This small molecule binds to this protein.
Small molecule (SMILES): C/C=C(\C)CC/C=C(\C)CCC=C(C)C

Binding-site contacts:
Ligand atom C4 contacts residue VAL333 of chain 1.F at 3.6 Å (hydrophobic).
Ligand atom C7 contacts residue LEU1137 of chain 1.E at 3.6 Å (hydrophobic).
Ligand atom C3 contacts residue ARG330 of chain 1.F at 3.8 Å.
Ligand atom C1 contacts residue GLU1141 of chain 1.E at 3.2 Å.
Ligand atom C10 contacts residue ALA1207 of chain 1.E at 2.8 Å (hydrophobic).
Ligand atom C12 contacts residue ALA1138 of chain 1.E at 4.1 Å (hydrophobic).
Ligand atom C3 contacts residue VAL333 of chain 1.F at 4.1 Å (hydrophobic).
Ligand atom C12 contacts residue GLU1141 of chain 1.E at 4.1 Å.
Ligand atom C15 contacts residue LEU1134 of chain 1.E at 3.8 Å (hydrophobic).
Ligand atom C6 contacts residue LEU1137 of chain 1.E at 2.9 Å (hydrophobic).
Ligand atom C14 contacts residue LYS1081 of chain 1.E at 2.9 Å.
Ligand atom C5 contacts residue ARG330 of chain 1.F at 3.6 Å.
Ligand atom C8 contacts residue ALA1207 of chain 1.E at 4.2 Å (hydrophobic).
Ligand atom C6 contacts residue ALA1207 of chain 1.E at 4.0 Å (hydrophobic).
Ligand atom C4 contacts residue LEU1137 of chain 1.E at 3.6 Å (hydrophobic).
Ligand atom C3 contacts residue CYS1220 of chain 1.E at 3.8 Å (hydrophobic).
Ligand atom C1 contacts residue SER1218 of chain 1.E at 3.2 Å.
Ligand atom C15 contacts residue ILE1149 of chain 1.E at 3.5 Å (hydrophobic).
Ligand atom C1 contacts residue ARG330 of chain 1.F at 4.3 Å.
Ligand atom C13 contacts residue ILE1149 of chain 1.E at 4.3 Å (hydrophobic).
Ligand atom C14 contacts residue CYS1082 of chain 1.E at 3.8 Å (hydrophobic).
Ligand atom C1 contacts residue CYS1220 of chain 1.E at 1.4 Å (hydrophobic).
Ligand atom C2 contacts residue SER1218 of chain 1.E at 3.5 Å.
Ligand atom C5 contacts residue LEU1137 of chain 1.E at 3.9 Å (hydrophobic).
Ligand atom C4 contacts residue CYS1220 of chain 1.E at 3.9 Å (hydrophobic).
Ligand atom C10 contacts residue ALA1208 of chain 1.E at 4.0 Å (hydrophobic).
Ligand atom C2 contacts residue CYS1220 of chain 1.E at 2.8 Å (hydrophobic).
Ligand atom C11 contacts residue GLU1141 of chain 1.E at 4.2 Å.
Ligand atom C10 contacts residue VAL1211 of chain 1.E at 2.2 Å (hydrophobic).
Ligand atom C5 contacts residue ALA1208 of chain 1.E at 3.3 Å (hydrophobic).
Ligand atom C13 contacts residue ALA1138 of chain 1.E at 4.3 Å (hydrophobic).
Ligand atom C13 contacts residue LYS1081 of chain 1.E at 4.2 Å.
Ligand atom C11 contacts residue LEU1137 of chain 1.E at 4.2 Å (hydrophobic).
Ligand atom C11 contacts residue ALA1138 of chain 1.E at 4.2 Å (hydrophobic).
Ligand atom C9 contacts residue VAL1211 of chain 1.E at 3.6 Å (hydrophobic).
Ligand atom C6 contacts residue ALA1208 of chain 1.E at 3.7 Å (hydrophobic).
Ligand atom C2 contacts residue ARG330 of chain 1.F at 3.4 Å.
Ligand atom C8 contacts residue VAL1211 of chain 1.E at 3.3 Å (hydrophobic).
Ligand atom C14 contacts residue ILE1145 of chain 1.E at 4.1 Å (hydrophobic).
Ligand atom C2 contacts residue GLU1141 of chain 1.E at 3.9 Å.

Sequence of chain 1.F:
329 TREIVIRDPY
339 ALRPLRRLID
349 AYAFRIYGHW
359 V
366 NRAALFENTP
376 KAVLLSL

Sequence of chain 1.E:
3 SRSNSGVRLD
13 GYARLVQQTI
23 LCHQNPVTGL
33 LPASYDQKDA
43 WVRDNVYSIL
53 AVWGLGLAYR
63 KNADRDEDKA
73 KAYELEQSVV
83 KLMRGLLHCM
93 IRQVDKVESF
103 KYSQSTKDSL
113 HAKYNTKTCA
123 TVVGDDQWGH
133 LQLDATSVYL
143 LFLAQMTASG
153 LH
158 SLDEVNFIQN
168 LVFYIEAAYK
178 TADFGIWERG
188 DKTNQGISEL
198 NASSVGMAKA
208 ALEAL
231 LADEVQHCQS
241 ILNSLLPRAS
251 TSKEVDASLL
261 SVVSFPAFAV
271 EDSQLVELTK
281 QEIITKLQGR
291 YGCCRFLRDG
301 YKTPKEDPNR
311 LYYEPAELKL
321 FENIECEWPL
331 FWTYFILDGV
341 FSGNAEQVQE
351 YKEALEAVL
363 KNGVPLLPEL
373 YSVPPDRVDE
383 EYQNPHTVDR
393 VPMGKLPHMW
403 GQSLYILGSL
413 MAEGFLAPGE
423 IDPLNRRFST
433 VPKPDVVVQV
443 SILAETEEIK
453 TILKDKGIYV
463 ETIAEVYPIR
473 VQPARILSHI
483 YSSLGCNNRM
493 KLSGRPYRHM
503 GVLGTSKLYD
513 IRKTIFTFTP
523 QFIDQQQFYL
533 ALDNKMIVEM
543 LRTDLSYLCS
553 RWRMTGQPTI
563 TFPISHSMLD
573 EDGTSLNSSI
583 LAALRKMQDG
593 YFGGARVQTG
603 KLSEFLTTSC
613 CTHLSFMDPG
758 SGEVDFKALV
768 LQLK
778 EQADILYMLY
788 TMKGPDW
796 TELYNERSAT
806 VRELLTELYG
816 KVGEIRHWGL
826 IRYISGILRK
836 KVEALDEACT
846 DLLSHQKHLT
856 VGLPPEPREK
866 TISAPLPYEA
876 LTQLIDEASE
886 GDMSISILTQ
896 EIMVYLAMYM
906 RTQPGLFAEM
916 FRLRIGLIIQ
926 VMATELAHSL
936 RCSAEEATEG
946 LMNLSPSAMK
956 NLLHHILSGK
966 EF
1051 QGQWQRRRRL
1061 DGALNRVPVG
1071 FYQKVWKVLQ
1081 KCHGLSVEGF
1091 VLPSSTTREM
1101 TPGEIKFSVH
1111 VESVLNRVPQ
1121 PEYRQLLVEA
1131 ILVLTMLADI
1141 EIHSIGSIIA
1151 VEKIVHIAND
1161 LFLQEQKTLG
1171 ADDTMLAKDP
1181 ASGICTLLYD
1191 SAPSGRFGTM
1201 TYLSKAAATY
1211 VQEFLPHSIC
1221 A